Sequence of chain 1.B:
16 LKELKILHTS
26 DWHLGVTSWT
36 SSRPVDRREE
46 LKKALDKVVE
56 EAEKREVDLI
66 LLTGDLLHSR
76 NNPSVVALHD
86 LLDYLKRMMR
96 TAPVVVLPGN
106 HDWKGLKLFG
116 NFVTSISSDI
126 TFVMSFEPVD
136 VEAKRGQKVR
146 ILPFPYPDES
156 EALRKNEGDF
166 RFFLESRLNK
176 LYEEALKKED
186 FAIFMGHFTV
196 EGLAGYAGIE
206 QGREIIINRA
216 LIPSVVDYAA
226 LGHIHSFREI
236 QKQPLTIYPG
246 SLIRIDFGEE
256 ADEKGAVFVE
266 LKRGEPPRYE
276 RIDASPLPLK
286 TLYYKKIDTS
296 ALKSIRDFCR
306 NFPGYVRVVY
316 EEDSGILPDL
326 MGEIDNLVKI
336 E

The protein below binds the small molecule below.
Small molecule (SMILES): [H]/N=C1/NC(=O)/C(=C\c2ccc(N)cc2)S1

Binding-site contacts:
Ligand atom CAE contacts residue ARG75 of chain 1.B at 3.4 Å.
Ligand atom NAI contacts residue LEU71 of chain 1.B at 4.0 Å.
Ligand atom SAJ contacts residue LEU86 of chain 1.B at 3.8 Å.
Ligand atom SAJ contacts residue LEU71 of chain 1.B at 4.0 Å.
Ligand atom CAN contacts residue PRO103 of chain 1.B at 3.7 Å (hydrophobic).
Ligand atom CAF contacts residue ASP70 of chain 1.B at 3.0 Å.
Ligand atom CAH contacts residue ASN105 of chain 1.B at 3.8 Å.
Ligand atom CAD contacts residue LEU72 of chain 1.B at 3.5 Å (hydrophobic).
Ligand atom OAC contacts residue GLY104 of chain 1.B at 2.3 Å (h-bond).
Ligand atom NAI contacts residue PRO103 of chain 1.B at 3.4 Å.
Ligand atom CAM contacts residue LEU71 of chain 1.B at 3.7 Å (hydrophobic).
Ligand atom OAC contacts residue PRO103 of chain 1.B at 3.2 Å.
Ligand atom OAC contacts residue GLY69 of chain 1.B at 3.3 Å (h-bond).
Ligand atom CAE contacts residue ASN105 of chain 1.B at 4.0 Å.
Ligand atom CAH contacts residue ASP70 of chain 1.B at 3.6 Å.
Ligand atom CAG contacts residue SER74 of chain 1.B at 3.4 Å.
Ligand atom NAA contacts residue VAL101 of chain 1.B at 3.8 Å.
Ligand atom OAC contacts residue ASP70 of chain 1.B at 4.2 Å.
Ligand atom NAA contacts residue LEU71 of chain 1.B at 3.4 Å.
Ligand atom NAA contacts residue LEU86 of chain 1.B at 4.0 Å.
Ligand atom CAK contacts residue ASN105 of chain 1.B at 3.2 Å.
Ligand atom CAL contacts residue LEU72 of chain 1.B at 3.7 Å (hydrophobic).
Ligand atom CAK contacts residue ASP70 of chain 1.B at 3.5 Å.
Ligand atom CAF contacts residue ASN105 of chain 1.B at 3.1 Å.
Ligand atom NAB contacts residue ASP70 of chain 1.B at 3.7 Å.
Ligand atom NAI contacts residue GLY104 of chain 1.B at 3.9 Å.
Ligand atom CAO contacts residue LEU72 of chain 1.B at 3.9 Å (hydrophobic).
Ligand atom SAJ contacts residue LEU72 of chain 1.B at 3.8 Å.
Ligand atom CAK contacts residue ARG75 of chain 1.B at 4.1 Å.
Ligand atom CAN contacts residue GLY69 of chain 1.B at 4.0 Å.
Ligand atom CAN contacts residue LEU71 of chain 1.B at 4.0 Å (hydrophobic).
Ligand atom CAE contacts residue LEU72 of chain 1.B at 3.6 Å (hydrophobic).
Ligand atom CAH contacts residue GLY104 of chain 1.B at 3.7 Å.
Ligand atom CAF contacts residue GLY104 of chain 1.B at 3.6 Å.
Ligand atom NAB contacts residue ASN105 of chain 1.B at 3.2 Å (h-bond).
Ligand atom CAO contacts residue LEU71 of chain 1.B at 4.0 Å (hydrophobic).
Ligand atom NAB contacts residue ARG75 of chain 1.B at 3.9 Å.
Ligand atom CAE contacts residue SER74 of chain 1.B at 3.4 Å.
Ligand atom CAG contacts residue LEU72 of chain 1.B at 3.1 Å (hydrophobic).
Ligand atom CAN contacts residue GLY104 of chain 1.B at 3.4 Å.